Sequence of chain 2.D:
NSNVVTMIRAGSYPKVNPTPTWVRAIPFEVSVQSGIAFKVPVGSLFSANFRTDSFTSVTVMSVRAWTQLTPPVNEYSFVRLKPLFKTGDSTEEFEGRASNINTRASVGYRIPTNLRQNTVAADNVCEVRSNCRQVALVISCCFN

Sequence of chain 2.DA:
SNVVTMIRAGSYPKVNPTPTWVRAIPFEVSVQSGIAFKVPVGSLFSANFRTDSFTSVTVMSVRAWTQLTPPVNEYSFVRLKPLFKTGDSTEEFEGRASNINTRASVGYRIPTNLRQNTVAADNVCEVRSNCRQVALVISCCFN

Binding-site contacts:
Ligand atom OP1 contacts residue ASN16 of chain 2.F at 3.5 Å (h-bond).
Ligand atom C2 contacts residue A3 of chain 2.Q at 3.3 Å.
Ligand atom O2' contacts residue THR36 of chain 2.DA at 2.7 Å (h-bond).
Ligand atom OP1 contacts residue ARG79 of chain 2.D at 2.9 Å (salt-bridge).
Ligand atom O3' contacts residue THR21 of chain 2.F at 3.6 Å.
Ligand atom O4 contacts residue A6 of chain 2.Q at 2.9 Å (h-bond).
Ligand atom O2 contacts residue A4 of chain 2.Q at 3.4 Å (h-bond).
Ligand atom O4 contacts residue A4 of chain 2.Q at 2.3 Å (h-bond).
Ligand atom C2 contacts residue A4 of chain 2.Q at 3.3 Å.
Ligand atom O2' contacts residue SER155 of chain 2.D at 2.9 Å (h-bond).
Ligand atom O4 contacts residue A7 of chain 2.Q at 3.2 Å (h-bond).
Ligand atom O4 contacts residue A5 of chain 2.Q at 2.8 Å (h-bond).
Ligand atom N3 contacts residue A7 of chain 2.Q at 3.2 Å.
Ligand atom O2 contacts residue A1 of chain 2.Q at 3.5 Å (h-bond).
Ligand atom O4 contacts residue A3 of chain 2.Q at 2.5 Å (h-bond).
Ligand atom OP1 contacts residue THR36 of chain 2.DA at 2.4 Å (h-bond).
Ligand atom O3' contacts residue SER17 of chain 2.F at 3.5 Å.
Ligand atom C4 contacts residue A6 of chain 2.Q at 3.4 Å.
Ligand atom N3 contacts residue A6 of chain 2.Q at 3.0 Å.
Ligand atom O2' contacts residue VAL38 of chain 2.D at 3.1 Å (h-bond).
Ligand atom O2' contacts residue ARG39 of chain 2.D at 3.4 Å.
Ligand atom C4 contacts residue A3 of chain 2.Q at 3.2 Å.
Ligand atom C2' contacts residue VAL38 of chain 2.D at 3.5 Å (hydrophobic).
Ligand atom C5' contacts residue ALA40 of chain 2.D at 3.4 Å (hydrophobic).
Ligand atom O3' contacts residue SER155 of chain 2.D at 3.2 Å (h-bond).
Ligand atom O3' contacts residue ASN16 of chain 2.F at 3.5 Å (h-bond).
Ligand atom O2 contacts residue A3 of chain 2.Q at 3.4 Å.
Ligand atom C4 contacts residue A5 of chain 2.Q at 3.5 Å.
Ligand atom C2 contacts residue A5 of chain 2.Q at 3.5 Å.
Ligand atom N3 contacts residue A4 of chain 2.Q at 2.5 Å (h-bond).
Ligand atom C4 contacts residue A7 of chain 2.Q at 3.3 Å.
Ligand atom C4 contacts residue A4 of chain 2.Q at 3.2 Å.
Ligand atom O5' contacts residue THR21 of chain 2.F at 3.5 Å.
Ligand atom C5' contacts residue ASN16 of chain 2.F at 3.2 Å.
Ligand atom N3 contacts residue A3 of chain 2.Q at 2.8 Å (h-bond).
Ligand atom N3 contacts residue A5 of chain 2.Q at 2.9 Å (h-bond).
Ligand atom N3 contacts residue A2 of chain 2.Q at 3.6 Å.
Ligand atom O2 contacts residue VAL38 of chain 2.D at 3.1 Å (h-bond).
Ligand atom O2 contacts residue A2 of chain 2.Q at 2.9 Å (h-bond).
Ligand atom O2 contacts residue A5 of chain 2.Q at 3.3 Å (h-bond).

Sequence of chain 2.F:
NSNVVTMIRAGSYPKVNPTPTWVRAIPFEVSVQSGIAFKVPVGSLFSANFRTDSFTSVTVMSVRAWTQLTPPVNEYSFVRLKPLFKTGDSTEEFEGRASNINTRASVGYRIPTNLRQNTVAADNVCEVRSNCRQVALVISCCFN

The protein below binds the small molecule below.
Small molecule (SMILES): O=c1ccn([C@@H]2O[C@H](CO[P](=O)(O)O[C@H]3[C@@H](O)[C@H](n4ccc(=O)[nH]c4=O)O[C@@H]3CO[P](=O)(O)O[C@H]3[C@@H](O)[C@H](n4ccc(=O)[nH]c4=O)O[C@@H]3CO[P](=O)(O)O[C@H]3[C@@H](O)[C@H](n4ccc(=O)[nH]c4=O)O[C@@H]3CO[P](=O)(O)O[C@H]3[C@@H](O)[C@H](n4ccc(=O)[nH]c4=O)O[C@@H]3CO[P](=O)(O)O[C@H]3[C@@H](O)[C@H](n4ccc(=O)[nH]c4=O)O[C@@H]3CO[P](=O)(O)O[C@H]3[C@@H](O)[C@H](n4ccc(=O)[nH]c4=O)O[C@@H]3COP(=O)=O)[C@@H](O)[C@H]2O)c(=O)[nH]1